This protein binds this small molecule.
Small molecule (SMILES): CC(=O)N[C@H]1[C@H](O[C@H]2[C@H](O)[C@@H](NC(C)=O)CO[C@@H]2CO)O[C@H](CO)[C@@H](O)[C@@H]1O

Sequence of chain 1.G:
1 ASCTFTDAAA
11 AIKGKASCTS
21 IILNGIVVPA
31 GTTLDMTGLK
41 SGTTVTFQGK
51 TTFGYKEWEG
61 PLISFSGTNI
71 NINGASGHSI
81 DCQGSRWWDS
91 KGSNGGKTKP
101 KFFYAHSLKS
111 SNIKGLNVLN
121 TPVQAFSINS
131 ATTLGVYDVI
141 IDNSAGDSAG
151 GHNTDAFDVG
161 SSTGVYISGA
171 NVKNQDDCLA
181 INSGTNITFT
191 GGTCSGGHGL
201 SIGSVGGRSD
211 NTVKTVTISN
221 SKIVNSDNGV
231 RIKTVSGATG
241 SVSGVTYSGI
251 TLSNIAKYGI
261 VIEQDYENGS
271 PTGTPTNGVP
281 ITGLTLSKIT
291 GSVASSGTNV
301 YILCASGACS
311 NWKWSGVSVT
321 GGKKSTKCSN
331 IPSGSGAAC

Binding-site contacts:
Ligand atom C5 contacts residue ASN186 of chain 1.G at 3.6 Å.
Ligand atom O7 contacts residue ASN186 of chain 1.G at 3.7 Å.
Ligand atom O5 contacts residue ASN186 of chain 1.G at 2.3 Å (h-bond).
Ligand atom N2 contacts residue ASN186 of chain 1.G at 3.0 Å (h-bond).
Ligand atom O6 contacts residue THR133 of chain 1.G at 3.8 Å.
Ligand atom C3 contacts residue ASN186 of chain 1.G at 3.8 Å.
Ligand atom O5 contacts residue GLY164 of chain 1.G at 3.3 Å.
Ligand atom C4 contacts residue ASN186 of chain 1.G at 4.2 Å.
Ligand atom C6 contacts residue TYR166 of chain 1.G at 3.7 Å (hydrophobic).
Ligand atom O6 contacts residue TYR166 of chain 1.G at 4.2 Å.
Ligand atom C1 contacts residue GLY164 of chain 1.G at 4.1 Å.
Ligand atom C7 contacts residue TYR137 of chain 1.G at 4.4 Å (hydrophobic).
Ligand atom C8 contacts residue TYR166 of chain 1.G at 3.6 Å (hydrophobic).
Ligand atom C1 contacts residue THR133 of chain 1.G at 4.2 Å.
Ligand atom C6 contacts residue GLY164 of chain 1.G at 3.5 Å.
Ligand atom C5 contacts residue THR133 of chain 1.G at 4.1 Å.
Ligand atom C5 contacts residue GLY164 of chain 1.G at 4.3 Å.
Ligand atom C1 contacts residue ASN186 of chain 1.G at 1.5 Å.
Ligand atom C8 contacts residue TYR137 of chain 1.G at 3.4 Å (hydrophobic).
Ligand atom C2 contacts residue ASN186 of chain 1.G at 2.4 Å.
Ligand atom O5 contacts residue THR133 of chain 1.G at 4.3 Å.
Ligand atom C7 contacts residue ASN186 of chain 1.G at 3.7 Å.
Ligand atom O6 contacts residue GLY164 of chain 1.G at 2.6 Å (h-bond).